Sequence of chain 1.I:
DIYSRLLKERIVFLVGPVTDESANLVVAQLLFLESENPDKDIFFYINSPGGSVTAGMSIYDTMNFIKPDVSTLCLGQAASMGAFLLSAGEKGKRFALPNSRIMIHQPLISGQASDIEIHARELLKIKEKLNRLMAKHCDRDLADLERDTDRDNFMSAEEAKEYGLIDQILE

Sequence of chain 1.H:
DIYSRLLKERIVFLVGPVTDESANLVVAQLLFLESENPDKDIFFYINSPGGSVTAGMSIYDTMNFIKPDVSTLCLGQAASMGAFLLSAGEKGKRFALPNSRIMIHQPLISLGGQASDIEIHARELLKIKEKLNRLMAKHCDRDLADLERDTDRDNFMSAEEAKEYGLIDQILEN

A protein and the small-molecule ligand that binds it are described below.
Small molecule (SMILES): CCCCCCCC(=O)O

Sequence of chain 1.KA:
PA

Binding-site contacts:
Ligand atom C1 contacts residue MP86 of chain 1.KA at 4.3 Å.
Ligand atom C2 contacts residue TYR80 of chain 1.I at 3.7 Å (hydrophobic).
Ligand atom C7 contacts residue LEU41 of chain 1.I at 4.4 Å (hydrophobic).
Ligand atom C1 contacts residue ALO2 of chain 1.KA at 3.2 Å.
Ligand atom C4 contacts residue LEU66 of chain 1.H at 4.3 Å (hydrophobic).
Ligand atom C8 contacts residue LEU66 of chain 1.H at 4.4 Å (hydrophobic).
Ligand atom C2 contacts residue ALO2 of chain 1.KA at 4.5 Å.
Ligand atom C8 contacts residue PHE67 of chain 1.H at 3.6 Å (hydrophobic).
Ligand atom C2 contacts residue MP86 of chain 1.KA at 4.0 Å.
Ligand atom C7 contacts residue PHE67 of chain 1.H at 3.8 Å (hydrophobic).
Ligand atom C1 contacts residue TYR80 of chain 1.I at 3.8 Å (hydrophobic).
Ligand atom C1 contacts residue WFP1 of chain 1.KA at 1.5 Å.
Ligand atom C8 contacts residue LEU41 of chain 1.I at 4.0 Å (hydrophobic).
Ligand atom C7 contacts residue LEU66 of chain 1.H at 3.8 Å (hydrophobic).
Ligand atom C2 contacts residue LEU66 of chain 1.H at 4.1 Å (hydrophobic).
Ligand atom C5 contacts residue SER70 of chain 1.H at 4.2 Å.
Ligand atom C2 contacts residue WFP1 of chain 1.KA at 2.6 Å.
Ligand atom O1 contacts residue GLU69 of chain 1.H at 4.0 Å.
Ligand atom C6 contacts residue LEU41 of chain 1.I at 3.7 Å (hydrophobic).
Ligand atom C8 contacts residue ARG40 of chain 1.I at 3.8 Å.
Ligand atom C6 contacts residue SER70 of chain 1.H at 4.3 Å.
Ligand atom C4 contacts residue LEU41 of chain 1.I at 3.8 Å (hydrophobic).
Ligand atom O1 contacts residue WFP1 of chain 1.KA at 2.4 Å (h-bond).
Ligand atom O1 contacts residue ALO2 of chain 1.KA at 3.0 Å (h-bond).
Ligand atom C3 contacts residue LEU66 of chain 1.H at 4.2 Å (hydrophobic).
Ligand atom C5 contacts residue LEU41 of chain 1.I at 4.1 Å (hydrophobic).
Ligand atom C3 contacts residue WFP1 of chain 1.KA at 3.9 Å.
Ligand atom C6 contacts residue GLU44 of chain 1.I at 4.4 Å.
Ligand atom C1 contacts residue LEU66 of chain 1.H at 4.0 Å (hydrophobic).
Ligand atom C5 contacts residue LEU66 of chain 1.H at 3.9 Å (hydrophobic).
Ligand atom C7 contacts residue SER70 of chain 1.H at 3.5 Å.
Ligand atom O1 contacts residue LEU66 of chain 1.H at 3.9 Å.